The small molecule below binds the protein below.
Small molecule (SMILES): CCCCCCCCCCO[C@@H]1O[C@H](CO)[C@@H](O[C@H]2O[C@H](CO)[C@@H](O)[C@H](O)[C@H]2O)[C@H](O)[C@H]1O

Binding-site contacts:
Ligand atom C43 contacts residue LEU38 of chain 1.W at 3.5 Å (hydrophobic).
Ligand atom O1 contacts residue DMU1 of chain 1.ND at 3.4 Å (h-bond).
Ligand atom C6 contacts residue DMU1 of chain 1.MD at 4.0 Å.
Ligand atom C10 contacts residue ASN36 of chain 1.P at 4.1 Å.
Ligand atom C31 contacts residue TYR45 of chain 1.W at 3.5 Å (hydrophobic).
Ligand atom O3 contacts residue ASN36 of chain 1.P at 3.7 Å.
Ligand atom C1 contacts residue TYR45 of chain 1.W at 3.3 Å (hydrophobic).
Ligand atom O2 contacts residue DMU1 of chain 1.MD at 3.9 Å.
Ligand atom C40 contacts residue GLY41 of chain 1.W at 3.8 Å.
Ligand atom C5 contacts residue DMU1 of chain 1.MD at 3.9 Å.
Ligand atom O7 contacts residue DMU1 of chain 1.MD at 3.9 Å.
Ligand atom C57 contacts residue DMU1 of chain 1.ND at 3.6 Å.
Ligand atom C40 contacts residue GLY42 of chain 1.W at 3.9 Å.
Ligand atom C43 contacts residue THR37 of chain 1.W at 3.9 Å.
Ligand atom O49 contacts residue TYR45 of chain 1.W at 2.7 Å (h-bond).
Ligand atom C18 contacts residue DMU1 of chain 1.MD at 3.6 Å.
Ligand atom C22 contacts residue DMU1 of chain 1.MD at 3.6 Å.
Ligand atom O55 contacts residue SER37 of chain 1.P at 2.8 Å (h-bond).
Ligand atom C1 contacts residue SER37 of chain 1.P at 4.1 Å.
Ligand atom O49 contacts residue SER37 of chain 1.P at 3.5 Å (h-bond).
Ligand atom C22 contacts residue THR39 of chain 1.P at 3.9 Å.
Ligand atom C5 contacts residue ASN36 of chain 1.P at 3.0 Å.
Ligand atom O3 contacts residue DMU1 of chain 1.MD at 2.6 Å (h-bond).
Ligand atom O4 contacts residue DMU1 of chain 1.ND at 4.0 Å.
Ligand atom C43 contacts residue DMU1 of chain 1.MD at 3.8 Å.
Ligand atom C2 contacts residue DMU1 of chain 1.MD at 3.8 Å.
Ligand atom C11 contacts residue DMU1 of chain 1.ND at 3.8 Å.
Ligand atom C2 contacts residue SER37 of chain 1.P at 3.5 Å.
Ligand atom O16 contacts residue TYR45 of chain 1.W at 3.6 Å.
Ligand atom O55 contacts residue MET31 of chain 1.P at 3.9 Å.
Ligand atom C25 contacts residue TYR45 of chain 1.W at 3.8 Å (hydrophobic).
Ligand atom O49 contacts residue DMU1 of chain 1.MD at 3.9 Å.
Ligand atom O49 contacts residue THR39 of chain 1.P at 2.9 Å (h-bond).
Ligand atom C37 contacts residue ILE43 of chain 1.P at 3.7 Å (hydrophobic).
Ligand atom C31 contacts residue ILE43 of chain 1.P at 3.6 Å (hydrophobic).
Ligand atom C28 contacts residue DMU1 of chain 1.MD at 3.7 Å.
Ligand atom C34 contacts residue TYR45 of chain 1.W at 4.0 Å (hydrophobic).
Ligand atom C37 contacts residue DMU1 of chain 1.MD at 4.0 Å.
Ligand atom C7 contacts residue ASN36 of chain 1.P at 3.5 Å.
Ligand atom O4 contacts residue ASN36 of chain 1.P at 3.2 Å (h-bond).

Sequence of chain 1.P:
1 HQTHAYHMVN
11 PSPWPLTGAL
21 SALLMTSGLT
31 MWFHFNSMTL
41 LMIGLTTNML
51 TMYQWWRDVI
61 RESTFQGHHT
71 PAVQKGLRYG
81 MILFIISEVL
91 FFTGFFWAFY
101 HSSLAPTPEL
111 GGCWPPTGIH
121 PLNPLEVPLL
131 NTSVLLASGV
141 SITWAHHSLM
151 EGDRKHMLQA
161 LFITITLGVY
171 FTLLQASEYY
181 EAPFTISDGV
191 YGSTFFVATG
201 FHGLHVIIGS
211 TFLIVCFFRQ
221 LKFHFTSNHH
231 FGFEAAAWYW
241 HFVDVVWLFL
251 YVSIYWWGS

Sequence of chain 1.W:
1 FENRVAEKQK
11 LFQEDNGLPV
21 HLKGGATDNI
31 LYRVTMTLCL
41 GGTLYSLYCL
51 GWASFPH